Sequence of chain 1.A:
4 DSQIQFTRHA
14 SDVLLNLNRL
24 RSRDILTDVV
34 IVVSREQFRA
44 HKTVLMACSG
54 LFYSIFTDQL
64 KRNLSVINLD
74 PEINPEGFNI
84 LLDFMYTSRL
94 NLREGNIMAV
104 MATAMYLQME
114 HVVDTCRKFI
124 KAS

The protein below binds the small molecule below.
Small molecule (SMILES): Cc1cc(-c2cn(CC(=O)Nc3cc(N4CCOCC4)ncc3Cl)c3nc(-c4cnn(C)c4)n(C)c(=O)c23)cc(C#N)c1O

Binding-site contacts:
Ligand atom C07 contacts residue SER52 of chain 1.A at 3.3 Å.
Ligand atom O40 contacts residue HIS12 of chain 1.B at 2.6 Å (h-bond).
Ligand atom C14 contacts residue TYR56 of chain 1.A at 3.5 Å (hydrophobic).
Ligand atom CL19 contacts residue MET49 of chain 1.A at 3.2 Å.
Ligand atom CL19 contacts residue ALA50 of chain 1.A at 3.6 Å.
Ligand atom N02 contacts residue DMS1 of chain 1.G at 3.5 Å (h-bond).
Ligand atom C17 contacts residue ARG26 of chain 1.B at 3.2 Å.
Ligand atom C21 contacts residue TYR56 of chain 1.A at 3.5 Å (hydrophobic).
Ligand atom C28 contacts residue GLN111 of chain 1.A at 3.6 Å.
Ligand atom C07 contacts residue CYS51 of chain 1.A at 3.2 Å (hydrophobic).
Ligand atom C05 contacts residue DMS1 of chain 1.G at 3.5 Å.
Ligand atom C18 contacts residue TYR56 of chain 1.A at 3.4 Å (hydrophobic).
Ligand atom N12 contacts residue MET49 of chain 1.A at 2.9 Å (h-bond).
Ligand atom C42 contacts residue CYS51 of chain 1.A at 3.1 Å (hydrophobic).
Ligand atom N02 contacts residue GLN111 of chain 1.A at 3.1 Å (h-bond).
Ligand atom O04 contacts residue GLN111 of chain 1.A at 3.5 Å (h-bond).
Ligand atom O04 contacts residue GLU113 of chain 1.A at 3.1 Å (salt-bridge).
Ligand atom C06 contacts residue CYS51 of chain 1.A at 3.4 Å (hydrophobic).
Ligand atom C03 contacts residue GLN111 of chain 1.A at 3.2 Å.
Ligand atom N44 contacts residue HIS114 of chain 1.A at 3.4 Å.
Ligand atom N16 contacts residue ARG26 of chain 1.B at 2.8 Å (salt-bridge).
Ligand atom C07 contacts residue ALA50 of chain 1.A at 3.3 Å (hydrophobic).
Ligand atom C09 contacts residue MET49 of chain 1.A at 3.1 Å (hydrophobic).
Ligand atom C30 contacts residue GLN111 of chain 1.A at 3.4 Å.
Ligand atom N44 contacts residue VAL115 of chain 1.A at 3.1 Å (h-bond).
Ligand atom C38 contacts residue ASP15 of chain 1.B at 3.5 Å.
Ligand atom C10 contacts residue MET49 of chain 1.A at 3.5 Å (hydrophobic).
Ligand atom C36 contacts residue ALA50 of chain 1.A at 3.4 Å (hydrophobic).
Ligand atom C13 contacts residue TYR56 of chain 1.A at 3.3 Å (hydrophobic).
Ligand atom N16 contacts residue ARG22 of chain 1.B at 3.4 Å.
Ligand atom C09 contacts residue SER52 of chain 1.A at 3.3 Å.
Ligand atom C38 contacts residue HIS12 of chain 1.B at 3.1 Å.
Ligand atom N31 contacts residue GLN111 of chain 1.A at 3.4 Å (h-bond).
Ligand atom C03 contacts residue DMS1 of chain 1.G at 3.5 Å.
Ligand atom C17 contacts residue ARG22 of chain 1.B at 3.5 Å.
Ligand atom N27 contacts residue GLY53 of chain 1.A at 3.1 Å.
Ligand atom N12 contacts residue TYR56 of chain 1.A at 3.2 Å.
Ligand atom C26 contacts residue GLY53 of chain 1.A at 3.4 Å.
Ligand atom C35 contacts residue CYS51 of chain 1.A at 3.2 Å (hydrophobic).
Ligand atom C39 contacts residue HIS12 of chain 1.B at 3.5 Å.

Sequence of chain 1.B:
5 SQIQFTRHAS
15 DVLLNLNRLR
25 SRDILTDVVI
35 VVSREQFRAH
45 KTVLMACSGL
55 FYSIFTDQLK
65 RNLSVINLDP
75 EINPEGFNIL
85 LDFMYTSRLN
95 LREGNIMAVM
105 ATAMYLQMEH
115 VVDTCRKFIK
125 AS